Sequence of chain 1.A:
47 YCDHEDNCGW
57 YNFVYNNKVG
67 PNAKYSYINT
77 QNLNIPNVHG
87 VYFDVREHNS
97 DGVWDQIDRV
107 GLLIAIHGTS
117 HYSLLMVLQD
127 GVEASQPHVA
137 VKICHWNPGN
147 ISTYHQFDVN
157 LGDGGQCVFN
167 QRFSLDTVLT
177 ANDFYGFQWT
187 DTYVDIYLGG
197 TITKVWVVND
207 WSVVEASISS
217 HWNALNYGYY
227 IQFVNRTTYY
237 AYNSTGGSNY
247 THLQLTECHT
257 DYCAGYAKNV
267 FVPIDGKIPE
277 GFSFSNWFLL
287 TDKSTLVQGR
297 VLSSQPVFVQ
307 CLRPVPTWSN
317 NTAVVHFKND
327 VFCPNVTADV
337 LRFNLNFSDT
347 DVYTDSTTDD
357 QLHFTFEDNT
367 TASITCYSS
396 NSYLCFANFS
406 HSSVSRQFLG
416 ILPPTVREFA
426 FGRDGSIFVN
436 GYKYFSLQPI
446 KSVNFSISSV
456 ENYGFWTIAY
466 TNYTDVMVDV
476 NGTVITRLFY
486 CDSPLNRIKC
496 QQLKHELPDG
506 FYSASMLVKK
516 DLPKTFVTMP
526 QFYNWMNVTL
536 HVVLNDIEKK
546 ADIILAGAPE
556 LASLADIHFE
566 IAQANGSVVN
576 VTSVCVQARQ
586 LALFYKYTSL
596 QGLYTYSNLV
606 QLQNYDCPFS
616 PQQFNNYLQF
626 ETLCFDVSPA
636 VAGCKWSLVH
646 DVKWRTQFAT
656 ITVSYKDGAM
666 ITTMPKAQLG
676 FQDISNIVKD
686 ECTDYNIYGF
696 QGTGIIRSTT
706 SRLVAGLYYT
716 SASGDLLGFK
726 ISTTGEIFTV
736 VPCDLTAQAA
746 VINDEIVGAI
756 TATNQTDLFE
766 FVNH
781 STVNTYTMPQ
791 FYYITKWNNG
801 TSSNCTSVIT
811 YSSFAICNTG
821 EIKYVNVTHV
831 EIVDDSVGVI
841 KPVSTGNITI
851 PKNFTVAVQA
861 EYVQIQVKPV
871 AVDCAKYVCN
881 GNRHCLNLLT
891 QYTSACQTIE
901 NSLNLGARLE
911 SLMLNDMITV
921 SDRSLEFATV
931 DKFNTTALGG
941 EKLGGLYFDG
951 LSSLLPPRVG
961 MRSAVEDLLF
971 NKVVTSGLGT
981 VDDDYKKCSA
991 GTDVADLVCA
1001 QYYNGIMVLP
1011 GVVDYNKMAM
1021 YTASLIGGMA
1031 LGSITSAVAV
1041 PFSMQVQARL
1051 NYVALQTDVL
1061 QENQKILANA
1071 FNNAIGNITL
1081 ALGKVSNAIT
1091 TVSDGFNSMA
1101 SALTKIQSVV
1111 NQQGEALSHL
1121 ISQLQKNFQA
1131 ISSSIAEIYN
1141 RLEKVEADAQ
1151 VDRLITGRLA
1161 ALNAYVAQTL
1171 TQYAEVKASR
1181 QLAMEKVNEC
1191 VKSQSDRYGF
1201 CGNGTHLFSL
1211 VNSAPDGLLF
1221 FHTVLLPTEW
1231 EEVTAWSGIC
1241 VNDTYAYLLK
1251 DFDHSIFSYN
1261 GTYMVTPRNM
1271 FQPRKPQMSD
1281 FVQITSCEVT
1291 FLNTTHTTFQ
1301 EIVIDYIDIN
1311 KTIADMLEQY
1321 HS

A small-molecule ligand and the protein it binds are described below.
Small molecule (SMILES): CC(=O)N[C@H]1[C@H](O[C@H]2[C@H](O)[C@@H](NC(C)=O)CO[C@@H]2CO)O[C@H](CO)[C@@H](O[C@@H]2O[C@H](CO[C@H]3O[C@H](CO)[C@@H](O)[C@H](O)[C@@H]3O)[C@@H](O)[C@H](O)[C@@H]2O)[C@@H]1O

Binding-site contacts:
Ligand atom O7 contacts residue TRP530 of chain 1.A at 3.3 Å.
Ligand atom C5 contacts residue ASN532 of chain 1.A at 3.6 Å.
Ligand atom O3 contacts residue LYS591 of chain 1.A at 4.4 Å.
Ligand atom C1 contacts residue ASN532 of chain 1.A at 1.4 Å.
Ligand atom C4 contacts residue ASN532 of chain 1.A at 4.1 Å.
Ligand atom C7 contacts residue PHE589 of chain 1.A at 4.5 Å (hydrophobic).
Ligand atom N2 contacts residue ASN532 of chain 1.A at 3.0 Å (h-bond).
Ligand atom O5 contacts residue ALA567 of chain 1.A at 4.2 Å.
Ligand atom C1 contacts residue THR534 of chain 1.A at 4.4 Å.
Ligand atom C8 contacts residue TRP530 of chain 1.A at 3.7 Å (hydrophobic).
Ligand atom C2 contacts residue ASN532 of chain 1.A at 2.4 Å.
Ligand atom O7 contacts residue ALA672 of chain 1.A at 4.4 Å.
Ligand atom N2 contacts residue PHE589 of chain 1.A at 4.2 Å.
Ligand atom C8 contacts residue ASN532 of chain 1.A at 3.4 Å.
Ligand atom O5 contacts residue THR534 of chain 1.A at 4.4 Å.
Ligand atom C3 contacts residue ASN532 of chain 1.A at 3.8 Å.
Ligand atom O7 contacts residue ASN532 of chain 1.A at 4.4 Å.
Ligand atom C7 contacts residue ASN532 of chain 1.A at 3.5 Å.
Ligand atom C7 contacts residue TRP530 of chain 1.A at 3.6 Å (hydrophobic).
Ligand atom C8 contacts residue LYS591 of chain 1.A at 3.8 Å.
Ligand atom O5 contacts residue ASN532 of chain 1.A at 2.3 Å (h-bond).
Ligand atom C7 contacts residue LYS591 of chain 1.A at 4.2 Å.
Ligand atom O7 contacts residue LYS591 of chain 1.A at 3.7 Å.
Ligand atom O7 contacts residue PHE589 of chain 1.A at 4.1 Å.